A small-molecule ligand and the protein it binds are described below.
Small molecule (SMILES): CC(=O)N[C@@H]1[C@@H](O)[C@H](O)[C@@H](CO)O[C@H]1O

Binding-site contacts:
Ligand atom C7 contacts residue ASN239 of chain 1.B at 3.7 Å.
Ligand atom C8 contacts residue ASN232 of chain 1.B at 3.4 Å.
Ligand atom C1 contacts residue GLU234 of chain 1.B at 3.8 Å.
Ligand atom C7 contacts residue THR241 of chain 1.B at 4.4 Å.
Ligand atom C8 contacts residue CYS235 of chain 1.B at 4.0 Å (hydrophobic).
Ligand atom C7 contacts residue GLU234 of chain 1.B at 3.8 Å.
Ligand atom C4 contacts residue ASN239 of chain 1.B at 4.2 Å.
Ligand atom O5 contacts residue ASN239 of chain 1.B at 2.4 Å (h-bond).
Ligand atom C2 contacts residue GLU234 of chain 1.B at 3.9 Å.
Ligand atom C2 contacts residue ASN239 of chain 1.B at 2.5 Å.
Ligand atom C8 contacts residue GLU234 of chain 1.B at 3.6 Å.
Ligand atom O7 contacts residue ASN239 of chain 1.B at 4.0 Å.
Ligand atom C8 contacts residue TYR231 of chain 1.B at 3.8 Å (hydrophobic).
Ligand atom N2 contacts residue ASN232 of chain 1.B at 3.2 Å (h-bond).
Ligand atom O7 contacts residue CYS242 of chain 1.B at 3.6 Å.
Ligand atom C1 contacts residue ASN239 of chain 1.B at 1.4 Å.
Ligand atom C7 contacts residue GLU243 of chain 1.B at 3.6 Å.
Ligand atom O7 contacts residue GLU243 of chain 1.B at 3.0 Å (salt-bridge).
Ligand atom O7 contacts residue THR241 of chain 1.B at 4.0 Å.
Ligand atom N2 contacts residue GLU234 of chain 1.B at 3.0 Å (salt-bridge).
Ligand atom C2 contacts residue ASN232 of chain 1.B at 3.9 Å.
Ligand atom C3 contacts residue ASN239 of chain 1.B at 3.8 Å.
Ligand atom O3 contacts residue GLY233 of chain 1.B at 4.5 Å.
Ligand atom C3 contacts residue GLU234 of chain 1.B at 4.3 Å.
Ligand atom C3 contacts residue ASN232 of chain 1.B at 3.5 Å.
Ligand atom C5 contacts residue ASN239 of chain 1.B at 3.6 Å.
Ligand atom C8 contacts residue CYS242 of chain 1.B at 3.7 Å (hydrophobic).
Ligand atom O7 contacts residue ASN232 of chain 1.B at 3.7 Å.
Ligand atom C8 contacts residue GLU243 of chain 1.B at 3.6 Å.
Ligand atom N2 contacts residue ASN239 of chain 1.B at 3.0 Å (h-bond).
Ligand atom C7 contacts residue CYS242 of chain 1.B at 3.9 Å (hydrophobic).
Ligand atom C7 contacts residue ASN232 of chain 1.B at 3.2 Å.
Ligand atom O3 contacts residue ASN232 of chain 1.B at 2.6 Å (h-bond).
Ligand atom C8 contacts residue GLY233 of chain 1.B at 4.0 Å.

Sequence of chain 1.B:
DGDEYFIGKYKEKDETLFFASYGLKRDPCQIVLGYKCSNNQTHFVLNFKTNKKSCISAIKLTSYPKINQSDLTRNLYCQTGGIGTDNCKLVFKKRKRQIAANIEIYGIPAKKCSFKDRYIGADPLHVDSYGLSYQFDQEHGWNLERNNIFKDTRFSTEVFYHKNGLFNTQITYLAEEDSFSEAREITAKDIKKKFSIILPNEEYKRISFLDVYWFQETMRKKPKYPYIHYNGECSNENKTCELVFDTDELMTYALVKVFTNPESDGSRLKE